Binding-site contacts:
Ligand atom C7 contacts residue PHE394 of chain 1.A at 3.4 Å (hydrophobic).
Ligand atom C49 contacts residue THR257 of chain 1.B at 3.6 Å.
Ligand atom C20 contacts residue ASN99 of chain 1.A at 3.2 Å.
Ligand atom C3 contacts residue ASN258 of chain 1.B at 3.8 Å.
Ligand atom O7 contacts residue TRP397 of chain 1.A at 3.3 Å.
Ligand atom C32 contacts residue PHE394 of chain 1.A at 3.6 Å (hydrophobic).
Ligand atom N1 contacts residue ASN258 of chain 1.B at 3.6 Å (h-bond).
Ligand atom C49 contacts residue ASN258 of chain 1.B at 3.3 Å.
Ligand atom O7 contacts residue ASN100 of chain 1.A at 3.5 Å.
Ligand atom C22 contacts residue ASN100 of chain 1.A at 3.7 Å.
Ligand atom O5 contacts residue THR257 of chain 1.B at 3.4 Å.
Ligand atom O4 contacts residue ASN99 of chain 1.A at 3.2 Å (h-bond).
Ligand atom O8 contacts residue PRO261 of chain 1.B at 3.8 Å.
Ligand atom C27 contacts residue ASN100 of chain 1.A at 3.7 Å.
Ligand atom C9 contacts residue PHE394 of chain 1.A at 3.3 Å (hydrophobic).
Ligand atom C19 contacts residue VAL180 of chain 1.A at 3.6 Å (hydrophobic).
Ligand atom C23 contacts residue TRP397 of chain 1.A at 3.5 Å (hydrophobic).
Ligand atom C34 contacts residue THR257 of chain 1.B at 3.5 Å.
Ligand atom C16 contacts residue THR257 of chain 1.B at 3.6 Å.
Ligand atom O1 contacts residue THR178 of chain 1.A at 3.5 Å (h-bond).
Ligand atom C21 contacts residue ASN100 of chain 1.A at 3.7 Å.
Ligand atom C35 contacts residue MET313 of chain 1.B at 3.4 Å (hydrophobic).
Ligand atom C9 contacts residue VAL180 of chain 1.A at 3.8 Å (hydrophobic).
Ligand atom O8 contacts residue PHE394 of chain 1.A at 3.8 Å.
Ligand atom O2 contacts residue VAL179 of chain 1.A at 2.9 Å (h-bond).
Ligand atom C33 contacts residue THR257 of chain 1.B at 3.5 Å.
Ligand atom O2 contacts residue VAL180 of chain 1.A at 3.8 Å.
Ligand atom C19 contacts residue TRP397 of chain 1.A at 3.6 Å (hydrophobic).
Ligand atom C8 contacts residue VAL180 of chain 1.A at 3.6 Å (hydrophobic).
Ligand atom C33 contacts residue ASN258 of chain 1.B at 3.3 Å.
Ligand atom CL1 contacts residue CYS347 of chain 1.B at 3.3 Å.
Ligand atom C19 contacts residue PHE394 of chain 1.A at 3.5 Å (hydrophobic).
Ligand atom O6 contacts residue THR178 of chain 1.A at 2.9 Å (h-bond).
Ligand atom C20 contacts residue ASN100 of chain 1.A at 3.7 Å.
Ligand atom C18 contacts residue TRP397 of chain 1.A at 3.7 Å (hydrophobic).
Ligand atom C33 contacts residue PHE394 of chain 1.A at 3.7 Å (hydrophobic).
Ligand atom C23 contacts residue ASN100 of chain 1.A at 3.6 Å.
Ligand atom C2 contacts residue ASN258 of chain 1.B at 3.5 Å.
Ligand atom O2 contacts residue THR178 of chain 1.A at 3.3 Å.
Ligand atom C34 contacts residue ASN258 of chain 1.B at 3.3 Å.

This small molecule binds to this protein.
Small molecule (SMILES): COc1ccc(C[C@@H]2NC(=O)/C=C/C[C@@H]([C@H](C)[C@H]3O[C@@H]3c3ccccc3)OC(=O)[C@H](CC(C)C)OC(=O)[C@H](C)CNC2=O)cc1Cl

Sequence of chain 1.B:
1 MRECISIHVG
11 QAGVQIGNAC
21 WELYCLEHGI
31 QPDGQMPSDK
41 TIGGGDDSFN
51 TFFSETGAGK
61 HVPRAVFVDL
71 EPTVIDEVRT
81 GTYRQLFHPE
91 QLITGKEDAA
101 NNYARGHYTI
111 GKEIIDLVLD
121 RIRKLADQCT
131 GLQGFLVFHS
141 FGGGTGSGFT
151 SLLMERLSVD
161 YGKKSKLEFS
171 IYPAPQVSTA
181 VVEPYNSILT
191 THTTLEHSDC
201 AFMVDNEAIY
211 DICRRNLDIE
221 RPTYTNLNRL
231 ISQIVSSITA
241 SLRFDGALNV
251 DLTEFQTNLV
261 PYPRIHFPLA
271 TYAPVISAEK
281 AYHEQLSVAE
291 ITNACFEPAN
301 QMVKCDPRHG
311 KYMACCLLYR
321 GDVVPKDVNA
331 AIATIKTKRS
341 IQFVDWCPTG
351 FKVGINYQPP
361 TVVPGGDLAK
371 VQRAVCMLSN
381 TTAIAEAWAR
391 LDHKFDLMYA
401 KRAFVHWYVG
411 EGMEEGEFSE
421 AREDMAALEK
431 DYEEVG

Sequence of chain 1.A:
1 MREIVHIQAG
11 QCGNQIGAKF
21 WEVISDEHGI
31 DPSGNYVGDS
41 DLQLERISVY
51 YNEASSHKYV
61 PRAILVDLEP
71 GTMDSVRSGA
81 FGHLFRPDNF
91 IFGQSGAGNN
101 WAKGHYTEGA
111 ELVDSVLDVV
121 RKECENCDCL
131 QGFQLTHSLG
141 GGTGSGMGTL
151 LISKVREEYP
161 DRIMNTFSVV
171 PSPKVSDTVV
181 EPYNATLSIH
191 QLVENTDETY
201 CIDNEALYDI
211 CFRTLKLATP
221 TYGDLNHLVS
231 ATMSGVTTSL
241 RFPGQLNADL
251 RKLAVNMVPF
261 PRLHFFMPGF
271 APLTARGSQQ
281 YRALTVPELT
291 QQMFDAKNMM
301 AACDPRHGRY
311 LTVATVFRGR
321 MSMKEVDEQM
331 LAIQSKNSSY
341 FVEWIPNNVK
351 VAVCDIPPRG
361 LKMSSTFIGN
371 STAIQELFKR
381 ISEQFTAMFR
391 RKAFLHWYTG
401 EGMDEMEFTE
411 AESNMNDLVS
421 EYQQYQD